Binding-site contacts:
Ligand atom O06 contacts residue PRO272 of chain 13.B at 3.4 Å (h-bond).
Ligand atom C15 contacts residue THR274 of chain 13.B at 3.7 Å.
Ligand atom C39 contacts residue PHE270 of chain 13.B at 3.4 Å (hydrophobic).
Ligand atom C40 contacts residue GLU27 of chain 13.B at 3.4 Å.
Ligand atom C08 contacts residue LEU228 of chain 13.B at 3.8 Å (hydrophobic).
Ligand atom C36 contacts residue HIS227 of chain 13.B at 3.2 Å.
Ligand atom C41 contacts residue SER234 of chain 13.B at 3.5 Å.
Ligand atom O13 contacts residue PRO358 of chain 13.B at 3.2 Å.
Ligand atom O13 contacts residue GLY360 of chain 13.B at 3.6 Å.
Ligand atom C33 contacts residue VAL23 of chain 13.B at 3.6 Å (hydrophobic).
Ligand atom C09 contacts residue HIS227 of chain 13.B at 3.8 Å.
Ligand atom C33 contacts residue ASP26 of chain 13.B at 3.7 Å.
Ligand atom C37 contacts residue PRO358 of chain 13.B at 3.7 Å (hydrophobic).
Ligand atom O12 contacts residue GLY360 of chain 13.B at 3.5 Å (h-bond).
Ligand atom C38 contacts residue PHE270 of chain 13.B at 3.6 Å (hydrophobic).
Ligand atom O08 contacts residue ARG276 of chain 13.B at 3.7 Å.
Ligand atom O13 contacts residue ARG359 of chain 13.B at 3.2 Å (salt-bridge).
Ligand atom C06 contacts residue HIS227 of chain 13.B at 3.6 Å.
Ligand atom C39 contacts residue SER234 of chain 13.B at 3.8 Å.
Ligand atom C32 contacts residue VAL23 of chain 13.B at 3.5 Å (hydrophobic).
Ligand atom C41 contacts residue VAL23 of chain 13.B at 3.7 Å (hydrophobic).
Ligand atom C07 contacts residue LEU228 of chain 13.B at 3.6 Å (hydrophobic).
Ligand atom C38 contacts residue PRO358 of chain 13.B at 3.5 Å (hydrophobic).
Ligand atom C42 contacts residue VAL23 of chain 13.B at 3.5 Å (hydrophobic).
Ligand atom C14 contacts residue THR274 of chain 13.B at 3.3 Å.
Ligand atom C16 contacts residue THR274 of chain 13.B at 3.4 Å.
Ligand atom C39 contacts residue PRO358 of chain 13.B at 3.8 Å (hydrophobic).
Ligand atom C19 contacts residue ARG276 of chain 13.B at 3.7 Å.
Ligand atom O14 contacts residue HIS227 of chain 13.B at 2.9 Å.
Ligand atom C07 contacts residue HIS227 of chain 13.B at 3.2 Å.
Ligand atom C15 contacts residue PRO272 of chain 13.B at 3.1 Å (hydrophobic).
Ligand atom C19 contacts residue THR274 of chain 13.B at 3.0 Å.
Ligand atom C40 contacts residue SER234 of chain 13.B at 3.0 Å.
Ligand atom C28 contacts residue PRO358 of chain 13.B at 3.6 Å (hydrophobic).
Ligand atom O06 contacts residue THR274 of chain 13.B at 2.7 Å (h-bond).
Ligand atom C08 contacts residue HIS227 of chain 13.B at 3.4 Å.
Ligand atom C39 contacts residue ALA231 of chain 13.B at 3.3 Å (hydrophobic).
Ligand atom C40 contacts residue ALA231 of chain 13.B at 3.4 Å (hydrophobic).
Ligand atom O06 contacts residue LEU273 of chain 13.B at 3.5 Å.
Ligand atom C41 contacts residue GLU27 of chain 13.B at 3.1 Å.

A small-molecule ligand and the protein it binds are described below.
Small molecule (SMILES): CC(=O)O[C@H]1C(=O)[C@@]2(C)[C@H]([C@H](OC(=O)c3ccccc3)[C@]3(O)C[C@H](OC(=O)[C@H](O)[C@@H](NC(=O)c4ccccc4)c4ccccc4)C(C)=C1C3(C)C)[C@]1(OC(C)=O)CO[C@@H]1C[C@@H]2O

Sequence of chain 13.B:
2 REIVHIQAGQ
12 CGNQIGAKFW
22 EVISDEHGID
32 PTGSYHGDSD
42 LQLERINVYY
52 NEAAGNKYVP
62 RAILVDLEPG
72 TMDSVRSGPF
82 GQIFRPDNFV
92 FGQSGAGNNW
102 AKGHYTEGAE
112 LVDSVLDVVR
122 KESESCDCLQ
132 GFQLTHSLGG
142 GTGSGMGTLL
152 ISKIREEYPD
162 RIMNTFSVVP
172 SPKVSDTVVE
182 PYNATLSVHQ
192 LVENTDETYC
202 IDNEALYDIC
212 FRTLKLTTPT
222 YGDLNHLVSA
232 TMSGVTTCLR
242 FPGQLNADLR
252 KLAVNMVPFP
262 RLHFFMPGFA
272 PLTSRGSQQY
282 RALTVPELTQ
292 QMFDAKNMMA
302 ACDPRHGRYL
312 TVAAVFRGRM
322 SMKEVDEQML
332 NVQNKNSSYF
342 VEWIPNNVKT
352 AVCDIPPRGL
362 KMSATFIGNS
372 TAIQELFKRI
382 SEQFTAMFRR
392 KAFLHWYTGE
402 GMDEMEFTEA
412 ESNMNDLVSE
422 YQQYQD